Sequence of chain 1.A:
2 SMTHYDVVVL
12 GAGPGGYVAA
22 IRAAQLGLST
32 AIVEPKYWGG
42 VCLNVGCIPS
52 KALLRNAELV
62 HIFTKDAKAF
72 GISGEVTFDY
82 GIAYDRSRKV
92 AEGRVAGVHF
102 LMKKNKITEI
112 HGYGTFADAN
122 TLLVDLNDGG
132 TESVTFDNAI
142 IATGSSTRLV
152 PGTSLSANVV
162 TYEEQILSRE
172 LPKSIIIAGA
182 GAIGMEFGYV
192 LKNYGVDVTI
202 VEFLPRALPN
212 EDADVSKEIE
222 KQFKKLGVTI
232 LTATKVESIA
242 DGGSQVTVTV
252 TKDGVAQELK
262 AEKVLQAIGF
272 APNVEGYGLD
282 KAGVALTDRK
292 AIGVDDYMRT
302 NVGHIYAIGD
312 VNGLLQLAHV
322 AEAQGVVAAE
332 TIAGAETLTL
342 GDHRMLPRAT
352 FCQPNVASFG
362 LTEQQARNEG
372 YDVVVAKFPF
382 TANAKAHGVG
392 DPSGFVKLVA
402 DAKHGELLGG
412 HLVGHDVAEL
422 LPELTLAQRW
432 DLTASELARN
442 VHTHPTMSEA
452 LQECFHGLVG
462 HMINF

The protein below binds the small molecule below.
Small molecule (SMILES): COc1ccc(NC(=O)CN(C)S(=O)(=O)c2cc(Br)cnc2N)cc1

Sequence of chain 1.D:
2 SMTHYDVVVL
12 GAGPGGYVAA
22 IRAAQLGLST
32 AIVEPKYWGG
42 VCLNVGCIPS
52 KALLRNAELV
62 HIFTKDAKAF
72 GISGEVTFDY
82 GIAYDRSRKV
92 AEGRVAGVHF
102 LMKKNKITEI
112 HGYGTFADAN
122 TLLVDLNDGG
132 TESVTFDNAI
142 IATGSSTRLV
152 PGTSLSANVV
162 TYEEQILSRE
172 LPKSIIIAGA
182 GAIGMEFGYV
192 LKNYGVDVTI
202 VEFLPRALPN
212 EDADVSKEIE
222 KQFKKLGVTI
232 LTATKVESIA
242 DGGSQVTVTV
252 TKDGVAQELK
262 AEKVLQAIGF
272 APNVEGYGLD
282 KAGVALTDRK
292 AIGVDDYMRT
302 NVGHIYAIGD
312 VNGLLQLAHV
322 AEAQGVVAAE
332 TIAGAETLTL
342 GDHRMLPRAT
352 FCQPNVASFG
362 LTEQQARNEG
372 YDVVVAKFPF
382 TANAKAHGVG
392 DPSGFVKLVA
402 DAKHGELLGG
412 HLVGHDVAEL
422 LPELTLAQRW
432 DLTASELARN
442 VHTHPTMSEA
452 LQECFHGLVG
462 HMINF

Binding-site contacts:
Ligand atom C08 contacts residue PHE101 of chain 1.A at 3.4 Å (hydrophobic).
Ligand atom O03 contacts residue ALA385 of chain 1.D at 3.6 Å.
Ligand atom N03 contacts residue ASN465 of chain 1.D at 3.3 Å (h-bond).
Ligand atom N04 contacts residue ASN465 of chain 1.D at 3.7 Å.
Ligand atom C12 contacts residue GLU323 of chain 1.A at 3.8 Å.
Ligand atom C06 contacts residue PHE101 of chain 1.A at 3.7 Å (hydrophobic).
Ligand atom C12 contacts residue HIS445 of chain 1.D at 3.5 Å.
Ligand atom C05 contacts residue GLY98 of chain 1.A at 3.5 Å.
Ligand atom C04 contacts residue ASN465 of chain 1.D at 3.6 Å.
Ligand atom C09 contacts residue ARG95 of chain 1.A at 3.5 Å.
Ligand atom C13 contacts residue GLU323 of chain 1.A at 3.2 Å.
Ligand atom C13 contacts residue GLU450 of chain 1.D at 3.6 Å.
Ligand atom O02 contacts residue PHE101 of chain 1.A at 3.5 Å.
Ligand atom BR contacts residue HIS445 of chain 1.D at 3.6 Å.
Ligand atom N03 contacts residue GLU450 of chain 1.D at 3.8 Å.
Ligand atom N02 contacts residue ASN465 of chain 1.D at 2.8 Å (h-bond).
Ligand atom N02 contacts residue ALA383 of chain 1.D at 3.8 Å.
Ligand atom N04 contacts residue ALA383 of chain 1.D at 2.8 Å (h-bond).
Ligand atom C15 contacts residue ASN465 of chain 1.D at 3.7 Å.
Ligand atom C07 contacts residue PHE101 of chain 1.A at 3.7 Å (hydrophobic).
Ligand atom BR contacts residue GLU323 of chain 1.A at 3.7 Å.
Ligand atom C10 contacts residue ASN465 of chain 1.D at 3.5 Å.
Ligand atom BR contacts residue PRO15 of chain 1.A at 3.7 Å.
Ligand atom C11 contacts residue TYR18 of chain 1.A at 3.7 Å (hydrophobic).
Ligand atom C03 contacts residue PHE466 of chain 1.D at 3.5 Å (hydrophobic).
Ligand atom C01 contacts residue ASN465 of chain 1.D at 3.6 Å.
Ligand atom C14 contacts residue TYR18 of chain 1.A at 3.1 Å (hydrophobic).
Ligand atom C10 contacts residue ALA383 of chain 1.D at 3.4 Å (hydrophobic).
Ligand atom O03 contacts residue ARG95 of chain 1.A at 3.5 Å.
Ligand atom C04 contacts residue PHE466 of chain 1.D at 3.4 Å (hydrophobic).
Ligand atom O04 contacts residue ARG95 of chain 1.A at 3.3 Å.
Ligand atom C13 contacts residue ASN465 of chain 1.D at 3.7 Å.
Ligand atom C03 contacts residue PHE101 of chain 1.A at 3.6 Å (hydrophobic).
Ligand atom C13 contacts residue HIS445 of chain 1.D at 3.6 Å.
Ligand atom C02 contacts residue ASN465 of chain 1.D at 3.7 Å.
Ligand atom O03 contacts residue ALA383 of chain 1.D at 2.8 Å (h-bond).
Ligand atom C12 contacts residue TYR18 of chain 1.A at 3.4 Å (hydrophobic).
Ligand atom O01 contacts residue GLY98 of chain 1.A at 3.8 Å.
Ligand atom O01 contacts residue ARG95 of chain 1.A at 2.9 Å (salt-bridge).
Ligand atom O04 contacts residue LEU44 of chain 1.A at 3.8 Å.